Sequence of chain 52.E:
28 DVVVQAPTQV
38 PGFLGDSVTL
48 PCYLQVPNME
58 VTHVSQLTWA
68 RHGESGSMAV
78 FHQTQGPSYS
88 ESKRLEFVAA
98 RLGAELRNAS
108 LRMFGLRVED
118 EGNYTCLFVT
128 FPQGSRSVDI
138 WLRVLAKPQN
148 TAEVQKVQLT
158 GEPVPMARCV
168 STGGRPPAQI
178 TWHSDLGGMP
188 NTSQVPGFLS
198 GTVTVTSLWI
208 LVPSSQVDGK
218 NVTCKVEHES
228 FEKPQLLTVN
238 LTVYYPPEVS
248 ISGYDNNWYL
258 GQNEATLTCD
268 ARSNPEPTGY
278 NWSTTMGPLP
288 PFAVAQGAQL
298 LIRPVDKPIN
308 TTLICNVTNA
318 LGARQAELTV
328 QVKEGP

Binding-site contacts:
Ligand atom C3 contacts residue ASN105 of chain 52.E at 3.8 Å.
Ligand atom C7 contacts residue ASN105 of chain 52.E at 3.6 Å.
Ligand atom O5 contacts residue VAL95 of chain 52.E at 4.5 Å.
Ligand atom O5 contacts residue ALA96 of chain 52.E at 4.5 Å.
Ligand atom O5 contacts residue ASN105 of chain 52.E at 2.4 Å (h-bond).
Ligand atom C6 contacts residue VAL95 of chain 52.E at 3.6 Å (hydrophobic).
Ligand atom O6 contacts residue VAL95 of chain 52.E at 2.9 Å (h-bond).
Ligand atom N2 contacts residue ASN105 of chain 52.E at 2.9 Å (h-bond).
Ligand atom C2 contacts residue ASN105 of chain 52.E at 2.5 Å.
Ligand atom C5 contacts residue VAL95 of chain 52.E at 4.5 Å (hydrophobic).
Ligand atom C8 contacts residue PRO48 of chain 52.E at 4.4 Å (hydrophobic).
Ligand atom C4 contacts residue ASN105 of chain 52.E at 4.3 Å.
Ligand atom C5 contacts residue ASN105 of chain 52.E at 3.6 Å.
Ligand atom C1 contacts residue ASN105 of chain 52.E at 1.4 Å.
Ligand atom O6 contacts residue ALA96 of chain 52.E at 4.3 Å.
Ligand atom C8 contacts residue TYR50 of chain 52.E at 4.1 Å (hydrophobic).
Ligand atom O7 contacts residue ASN105 of chain 52.E at 4.0 Å.

This small molecule binds to this protein.
Small molecule (SMILES): CC(=O)N[C@H]1[C@H](O[C@H]2[C@H](O)[C@@H](NC(C)=O)CO[C@@H]2CO)O[C@H](CO)[C@@H](O[C@@H]2O[C@H](CO)[C@@H](O)[C@H](O)[C@@H]2O)[C@@H]1O